Sequence of chain 1.A:
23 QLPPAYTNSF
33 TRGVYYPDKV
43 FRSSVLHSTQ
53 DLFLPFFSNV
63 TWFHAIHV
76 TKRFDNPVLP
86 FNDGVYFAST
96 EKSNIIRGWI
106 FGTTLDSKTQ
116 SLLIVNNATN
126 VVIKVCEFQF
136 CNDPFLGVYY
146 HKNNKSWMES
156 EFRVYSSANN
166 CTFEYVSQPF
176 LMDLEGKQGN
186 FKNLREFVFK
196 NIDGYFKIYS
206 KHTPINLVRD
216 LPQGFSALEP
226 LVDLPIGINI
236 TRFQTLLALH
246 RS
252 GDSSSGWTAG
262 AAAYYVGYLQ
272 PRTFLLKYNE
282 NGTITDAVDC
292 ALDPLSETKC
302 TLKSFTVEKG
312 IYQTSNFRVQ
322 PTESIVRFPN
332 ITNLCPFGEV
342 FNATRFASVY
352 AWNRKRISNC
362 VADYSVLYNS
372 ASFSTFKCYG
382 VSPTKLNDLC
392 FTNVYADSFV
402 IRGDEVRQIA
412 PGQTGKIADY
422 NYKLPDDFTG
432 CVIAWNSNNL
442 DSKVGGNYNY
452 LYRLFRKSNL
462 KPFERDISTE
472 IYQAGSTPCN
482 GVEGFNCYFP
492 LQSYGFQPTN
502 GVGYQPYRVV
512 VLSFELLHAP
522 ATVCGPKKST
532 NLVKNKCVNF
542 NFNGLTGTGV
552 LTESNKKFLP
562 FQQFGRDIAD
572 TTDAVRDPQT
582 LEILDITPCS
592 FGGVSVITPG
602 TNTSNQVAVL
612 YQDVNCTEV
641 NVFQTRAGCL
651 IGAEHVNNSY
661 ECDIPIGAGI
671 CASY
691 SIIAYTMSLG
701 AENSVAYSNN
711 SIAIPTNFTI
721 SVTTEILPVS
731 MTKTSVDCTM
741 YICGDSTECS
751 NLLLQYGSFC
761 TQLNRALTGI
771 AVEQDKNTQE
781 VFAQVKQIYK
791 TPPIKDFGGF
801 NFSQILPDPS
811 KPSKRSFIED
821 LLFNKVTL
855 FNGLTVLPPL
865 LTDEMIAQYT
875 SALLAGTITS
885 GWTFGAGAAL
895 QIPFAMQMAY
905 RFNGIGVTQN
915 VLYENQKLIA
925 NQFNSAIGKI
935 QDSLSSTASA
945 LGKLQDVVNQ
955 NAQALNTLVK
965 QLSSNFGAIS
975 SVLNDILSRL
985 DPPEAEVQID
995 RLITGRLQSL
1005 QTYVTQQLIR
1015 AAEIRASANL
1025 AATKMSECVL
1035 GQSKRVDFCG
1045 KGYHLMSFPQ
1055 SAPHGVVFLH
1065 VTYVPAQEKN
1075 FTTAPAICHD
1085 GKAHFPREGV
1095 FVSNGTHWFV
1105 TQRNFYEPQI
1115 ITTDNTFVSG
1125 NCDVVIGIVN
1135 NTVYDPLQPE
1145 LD

The small molecule below binds the protein below.
Small molecule (SMILES): CC(=O)N[C@@H]1[C@@H](O)[C@H](O)[C@@H](CO)O[C@H]1O

Binding-site contacts:
Ligand atom C2 contacts residue ASN1134 of chain 1.A at 2.4 Å.
Ligand atom N2 contacts residue ASN1134 of chain 1.A at 2.9 Å (h-bond).
Ligand atom C7 contacts residue ASN1134 of chain 1.A at 3.6 Å.
Ligand atom O5 contacts residue ASN1134 of chain 1.A at 2.4 Å (h-bond).
Ligand atom C3 contacts residue ASN1134 of chain 1.A at 3.8 Å.
Ligand atom O7 contacts residue ASN1134 of chain 1.A at 3.9 Å.
Ligand atom C4 contacts residue ASN1134 of chain 1.A at 4.2 Å.
Ligand atom C5 contacts residue ASN1134 of chain 1.A at 3.7 Å.
Ligand atom C1 contacts residue ASN1134 of chain 1.A at 1.4 Å.